Sequence of chain 2.A:
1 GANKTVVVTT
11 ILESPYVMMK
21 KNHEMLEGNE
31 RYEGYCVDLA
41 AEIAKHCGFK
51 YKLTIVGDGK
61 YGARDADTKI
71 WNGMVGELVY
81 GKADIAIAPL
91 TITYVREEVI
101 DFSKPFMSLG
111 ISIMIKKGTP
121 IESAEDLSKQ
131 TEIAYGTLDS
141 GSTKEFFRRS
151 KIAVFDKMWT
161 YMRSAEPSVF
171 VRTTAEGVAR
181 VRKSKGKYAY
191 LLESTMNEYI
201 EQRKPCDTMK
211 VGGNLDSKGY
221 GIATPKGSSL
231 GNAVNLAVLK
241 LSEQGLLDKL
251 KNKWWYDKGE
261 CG

Sequence of chain 1.A:
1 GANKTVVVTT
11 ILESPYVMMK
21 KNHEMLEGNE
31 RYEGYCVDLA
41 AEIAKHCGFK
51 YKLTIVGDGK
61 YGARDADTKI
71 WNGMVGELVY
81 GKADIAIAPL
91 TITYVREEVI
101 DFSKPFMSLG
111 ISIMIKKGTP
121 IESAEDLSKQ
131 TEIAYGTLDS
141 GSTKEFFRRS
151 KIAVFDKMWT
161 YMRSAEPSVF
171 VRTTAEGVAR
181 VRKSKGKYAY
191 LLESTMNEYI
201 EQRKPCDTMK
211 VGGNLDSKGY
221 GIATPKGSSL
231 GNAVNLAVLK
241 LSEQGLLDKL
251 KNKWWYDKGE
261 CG

This small molecule binds to this protein.
Small molecule (SMILES): O=S1(=O)NCN(C2CC2)c2ccc(F)cc21

Binding-site contacts:
Ligand atom CAK contacts residue 2J91 of chain 2.D at 3.7 Å.
Ligand atom CAN contacts residue SER217 of chain 2.A at 3.5 Å.
Ligand atom OAA contacts residue GLY219 of chain 2.A at 3.6 Å.
Ligand atom CAM contacts residue LYS218 of chain 2.A at 3.7 Å.
Ligand atom CAD contacts residue SER108 of chain 1.A at 3.7 Å.
Ligand atom FAC contacts residue LYS218 of chain 2.A at 3.4 Å.
Ligand atom NAJ contacts residue LEU239 of chain 1.A at 3.7 Å.
Ligand atom CAF contacts residue PRO105 of chain 2.A at 3.6 Å (hydrophobic).
Ligand atom CAE contacts residue 2J91 of chain 2.D at 3.7 Å.
Ligand atom CAH contacts residue PRO105 of chain 1.A at 3.7 Å (hydrophobic).
Ligand atom CAL contacts residue LYS218 of chain 2.A at 3.7 Å.
Ligand atom CAD contacts residue LYS218 of chain 2.A at 3.4 Å.
Ligand atom CAH contacts residue PHE106 of chain 1.A at 3.1 Å (hydrophobic).
Ligand atom FAC contacts residue 2J91 of chain 2.D at 3.6 Å.
Ligand atom CAI contacts residue PRO105 of chain 1.A at 3.4 Å (hydrophobic).
Ligand atom FAC contacts residue PRO105 of chain 2.A at 3.1 Å.
Ligand atom NAO contacts residue PRO105 of chain 1.A at 3.5 Å (h-bond).
Ligand atom CAH contacts residue LEU247 of chain 1.A at 3.8 Å (hydrophobic).
Ligand atom CAK contacts residue LYS218 of chain 2.A at 3.2 Å.
Ligand atom CAG contacts residue MET107 of chain 1.A at 3.5 Å (hydrophobic).
Ligand atom CAK contacts residue PRO105 of chain 2.A at 3.7 Å (hydrophobic).
Ligand atom FAC contacts residue GLY219 of chain 2.A at 3.4 Å.
Ligand atom NAO contacts residue SER217 of chain 2.A at 3.5 Å (h-bond).
Ligand atom CAM contacts residue PRO105 of chain 1.A at 3.6 Å (hydrophobic).
Ligand atom CAK contacts residue GLY219 of chain 2.A at 3.7 Å.
Ligand atom FAC contacts residue SER108 of chain 2.A at 3.3 Å.
Ligand atom CAI contacts residue SER242 of chain 1.A at 3.3 Å.
Ligand atom NAJ contacts residue PRO105 of chain 1.A at 3.0 Å (h-bond).
Ligand atom OAB contacts residue PRO105 of chain 1.A at 3.2 Å.
Ligand atom CAD contacts residue 2J91 of chain 2.D at 3.4 Å.
Ligand atom CAG contacts residue SER108 of chain 1.A at 3.8 Å.
Ligand atom OAA contacts residue LYS218 of chain 2.A at 3.5 Å.
Ligand atom CAF contacts residue LYS218 of chain 2.A at 3.4 Å.
Ligand atom OAA contacts residue ILE92 of chain 2.A at 3.8 Å.
Ligand atom CAE contacts residue SER108 of chain 1.A at 3.5 Å.
Ligand atom OAB contacts residue LYS104 of chain 1.A at 3.5 Å.
Ligand atom CAF contacts residue GLY219 of chain 2.A at 3.3 Å.
Ligand atom CAI contacts residue SER217 of chain 2.A at 3.5 Å.
Ligand atom CAG contacts residue PHE106 of chain 1.A at 3.6 Å (hydrophobic).
Ligand atom FAC contacts residue MET107 of chain 2.A at 3.7 Å.